Binding-site contacts:
Ligand atom OAV contacts residue LEU19 of chain 1.A at 3.7 Å.
Ligand atom CAM contacts residue ALA94 of chain 1.A at 3.8 Å (hydrophobic).
Ligand atom CAG contacts residue LEU143 of chain 1.A at 3.3 Å (hydrophobic).
Ligand atom CL2 contacts residue ALA41 of chain 1.A at 3.6 Å.
Ligand atom CL2 contacts residue MET90 of chain 1.A at 3.8 Å.
Ligand atom CAH contacts residue LEU143 of chain 1.A at 3.7 Å (hydrophobic).
Ligand atom NAD contacts residue MET90 of chain 1.A at 3.6 Å.
Ligand atom CAH contacts residue CYS93 of chain 1.A at 3.6 Å (hydrophobic).
Ligand atom CAH contacts residue GLU91 of chain 1.A at 3.4 Å.
Ligand atom CL2 contacts residue VAL27 of chain 1.A at 3.9 Å.
Ligand atom CAI contacts residue LYS43 of chain 1.A at 4.0 Å.
Ligand atom NAT contacts residue CYS93 of chain 1.A at 2.9 Å (h-bond).
Ligand atom O02 contacts residue ASP156 of chain 1.A at 3.5 Å.
Ligand atom CBG contacts residue ALA41 of chain 1.A at 3.9 Å (hydrophobic).
Ligand atom CBE contacts residue ALA41 of chain 1.A at 3.8 Å (hydrophobic).
Ligand atom C01 contacts residue ASN141 of chain 1.A at 3.5 Å.
Ligand atom CBE contacts residue LEU143 of chain 1.A at 3.8 Å (hydrophobic).
Ligand atom CBA contacts residue LEU143 of chain 1.A at 3.4 Å (hydrophobic).
Ligand atom CAA contacts residue LEU19 of chain 1.A at 3.6 Å (hydrophobic).
Ligand atom CBA contacts residue ALA41 of chain 1.A at 3.7 Å (hydrophobic).
Ligand atom CAG contacts residue MET90 of chain 1.A at 4.0 Å (hydrophobic).
Ligand atom CAN contacts residue PHE92 of chain 1.A at 3.9 Å (hydrophobic).
Ligand atom CL2 contacts residue LYS43 of chain 1.A at 3.9 Å.
Ligand atom NAD contacts residue VAL74 of chain 1.A at 3.6 Å.
Ligand atom CAK contacts residue CYS93 of chain 1.A at 3.3 Å (hydrophobic).
Ligand atom OAW contacts residue LEU19 of chain 1.A at 4.0 Å.
Ligand atom CBF contacts residue CYS93 of chain 1.A at 4.0 Å (hydrophobic).
Ligand atom CAC contacts residue ALA94 of chain 1.A at 4.0 Å (hydrophobic).
Ligand atom NAT contacts residue ALA41 of chain 1.A at 3.7 Å.
Ligand atom CBD contacts residue LEU19 of chain 1.A at 3.9 Å (hydrophobic).
Ligand atom CAH contacts residue PHE92 of chain 1.A at 4.0 Å (hydrophobic).
Ligand atom CAK contacts residue PHE92 of chain 1.A at 3.7 Å (hydrophobic).
Ligand atom NAD contacts residue LEU143 of chain 1.A at 3.7 Å.
Ligand atom CBC contacts residue LEU19 of chain 1.A at 3.9 Å (hydrophobic).
Ligand atom CL1 contacts residue ASP156 of chain 1.A at 3.5 Å.
Ligand atom CBF contacts residue ALA41 of chain 1.A at 3.9 Å (hydrophobic).
Ligand atom CAN contacts residue CYS93 of chain 1.A at 3.5 Å (hydrophobic).
Ligand atom C01 contacts residue GLN140 of chain 1.A at 3.8 Å.
Ligand atom NAT contacts residue PHE92 of chain 1.A at 3.7 Å.
Ligand atom CAH contacts residue ALA41 of chain 1.A at 3.6 Å (hydrophobic).

This small molecule binds to this protein.
Small molecule (SMILES): COc1cc(Nc2c(C#N)cnc3cc(OCCCN4CCN(C)CC4)c(OC)cc23)c(Cl)cc1Cl

Sequence of chain 1.A:
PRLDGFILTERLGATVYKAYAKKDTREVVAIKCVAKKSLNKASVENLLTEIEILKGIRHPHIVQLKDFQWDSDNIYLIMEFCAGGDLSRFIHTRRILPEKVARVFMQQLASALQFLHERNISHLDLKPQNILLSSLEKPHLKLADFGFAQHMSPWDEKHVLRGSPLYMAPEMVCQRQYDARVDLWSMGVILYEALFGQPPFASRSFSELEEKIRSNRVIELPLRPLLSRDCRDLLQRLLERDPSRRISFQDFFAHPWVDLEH